Binding-site contacts:
Ligand atom C2 contacts residue GLU152 of chain 1.A at 4.0 Å.
Ligand atom O5 contacts residue GLU152 of chain 1.A at 3.5 Å (salt-bridge).
Ligand atom O4 contacts residue GLN212 of chain 1.A at 3.9 Å.
Ligand atom O6 contacts residue GLU153 of chain 1.A at 4.0 Å.
Ligand atom C4 contacts residue ASN173 of chain 1.A at 4.2 Å.
Ligand atom C2 contacts residue GLN212 of chain 1.A at 4.4 Å.
Ligand atom C6 contacts residue ILE154 of chain 1.A at 4.1 Å (hydrophobic).
Ligand atom C5 contacts residue ASN173 of chain 1.A at 3.6 Å.
Ligand atom O6 contacts residue ILE154 of chain 1.A at 3.5 Å (h-bond).
Ligand atom O7 contacts residue ASN173 of chain 1.A at 3.5 Å (h-bond).
Ligand atom O5 contacts residue GLU153 of chain 1.A at 3.3 Å.
Ligand atom C5 contacts residue GLU153 of chain 1.A at 4.4 Å.
Ligand atom C5 contacts residue ILE154 of chain 1.A at 4.2 Å (hydrophobic).
Ligand atom N2 contacts residue GLN212 of chain 1.A at 4.4 Å.
Ligand atom N2 contacts residue ASN173 of chain 1.A at 3.0 Å (h-bond).
Ligand atom C6 contacts residue GLU153 of chain 1.A at 4.0 Å.
Ligand atom C3 contacts residue ASN173 of chain 1.A at 3.9 Å.
Ligand atom O3 contacts residue GLN212 of chain 1.A at 3.7 Å.
Ligand atom C1 contacts residue GLU152 of chain 1.A at 3.5 Å.
Ligand atom C7 contacts residue ASN173 of chain 1.A at 3.5 Å.
Ligand atom O7 contacts residue GLU152 of chain 1.A at 3.8 Å.
Ligand atom C1 contacts residue ASN173 of chain 1.A at 1.4 Å.
Ligand atom O6 contacts residue LYS216 of chain 1.A at 3.7 Å.
Ligand atom C8 contacts residue LYS174 of chain 1.A at 4.3 Å.
Ligand atom O5 contacts residue ILE154 of chain 1.A at 3.3 Å (h-bond).
Ligand atom C3 contacts residue GLN212 of chain 1.A at 3.4 Å.
Ligand atom C8 contacts residue ASN173 of chain 1.A at 4.3 Å.
Ligand atom C4 contacts residue GLN212 of chain 1.A at 4.2 Å.
Ligand atom O5 contacts residue ASN173 of chain 1.A at 2.3 Å (h-bond).
Ligand atom C1 contacts residue ILE154 of chain 1.A at 4.0 Å (hydrophobic).
Ligand atom C2 contacts residue ASN173 of chain 1.A at 2.5 Å.
Ligand atom C1 contacts residue GLU153 of chain 1.A at 4.2 Å.

Sequence of chain 1.A:
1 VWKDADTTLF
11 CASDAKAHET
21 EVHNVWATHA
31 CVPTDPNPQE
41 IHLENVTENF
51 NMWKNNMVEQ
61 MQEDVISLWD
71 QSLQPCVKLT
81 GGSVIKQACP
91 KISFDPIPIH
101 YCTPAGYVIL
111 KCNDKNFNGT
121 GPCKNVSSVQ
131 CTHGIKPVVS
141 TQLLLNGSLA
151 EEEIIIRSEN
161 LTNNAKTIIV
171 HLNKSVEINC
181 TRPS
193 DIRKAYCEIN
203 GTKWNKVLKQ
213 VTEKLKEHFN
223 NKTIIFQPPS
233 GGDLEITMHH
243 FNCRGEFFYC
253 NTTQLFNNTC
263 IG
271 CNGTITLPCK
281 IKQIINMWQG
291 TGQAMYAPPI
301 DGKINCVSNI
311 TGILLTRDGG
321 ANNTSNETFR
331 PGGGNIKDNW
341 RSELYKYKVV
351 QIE

The small molecule below binds the protein below.
Small molecule (SMILES): CC(=O)N[C@@H]1[C@@H](O)[C@H](O)[C@@H](CO)O[C@H]1O